Sequence of chain 1.E:
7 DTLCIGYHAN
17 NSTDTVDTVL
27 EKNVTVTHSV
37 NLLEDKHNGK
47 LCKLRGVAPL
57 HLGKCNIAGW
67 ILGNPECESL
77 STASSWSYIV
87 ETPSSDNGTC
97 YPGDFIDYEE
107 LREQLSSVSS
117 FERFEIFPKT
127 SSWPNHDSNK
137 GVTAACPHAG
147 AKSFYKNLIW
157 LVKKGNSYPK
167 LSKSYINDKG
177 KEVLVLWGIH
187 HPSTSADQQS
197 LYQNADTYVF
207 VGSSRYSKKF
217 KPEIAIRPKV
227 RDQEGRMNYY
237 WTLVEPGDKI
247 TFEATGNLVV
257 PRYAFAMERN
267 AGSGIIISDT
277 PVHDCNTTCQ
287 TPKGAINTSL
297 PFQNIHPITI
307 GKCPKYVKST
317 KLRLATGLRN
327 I

The small molecule below binds the protein below.
Small molecule (SMILES): CC(=O)N[C@@H]1[C@@H](O)[C@H](O)[C@@H](CO)O[C@H]1O

Binding-site contacts:
Ligand atom C5 contacts residue ASN282 of chain 1.E at 3.5 Å.
Ligand atom O6 contacts residue GLY52 of chain 1.E at 3.0 Å (h-bond).
Ligand atom N2 contacts residue ASN282 of chain 1.E at 3.0 Å (h-bond).
Ligand atom C7 contacts residue ASN282 of chain 1.E at 3.5 Å.
Ligand atom C6 contacts residue GLY52 of chain 1.E at 4.0 Å.
Ligand atom O7 contacts residue ASN282 of chain 1.E at 3.7 Å.
Ligand atom C3 contacts residue ASN282 of chain 1.E at 3.8 Å.
Ligand atom C5 contacts residue ARG51 of chain 1.E at 3.8 Å.
Ligand atom O6 contacts residue ASN282 of chain 1.E at 4.3 Å.
Ligand atom C1 contacts residue ARG51 of chain 1.E at 3.9 Å.
Ligand atom C2 contacts residue ASN282 of chain 1.E at 2.4 Å.
Ligand atom O5 contacts residue ASN282 of chain 1.E at 2.2 Å (h-bond).
Ligand atom O7 contacts residue THR284 of chain 1.E at 4.0 Å.
Ligand atom C4 contacts residue ASN282 of chain 1.E at 4.1 Å.
Ligand atom C6 contacts residue ARG51 of chain 1.E at 3.7 Å.
Ligand atom O5 contacts residue ARG51 of chain 1.E at 3.0 Å (salt-bridge).
Ligand atom O7 contacts residue THR283 of chain 1.E at 4.5 Å.
Ligand atom O6 contacts residue ARG51 of chain 1.E at 2.6 Å (salt-bridge).
Ligand atom C4 contacts residue ARG51 of chain 1.E at 4.3 Å.
Ligand atom C2 contacts residue ARG51 of chain 1.E at 4.5 Å.
Ligand atom C1 contacts residue ASN282 of chain 1.E at 1.4 Å.